Binding-site contacts:
Ligand atom C contacts residue TRP30 of chain 1.A at 4.0 Å (hydrophobic).
Ligand atom O2 contacts residue TYR33 of chain 1.A at 4.0 Å.
Ligand atom N contacts residue TRP30 of chain 1.A at 3.8 Å.
Ligand atom C7 contacts residue TRP30 of chain 1.A at 3.5 Å (hydrophobic).
Ligand atom C1 contacts residue TRP30 of chain 1.A at 3.7 Å (hydrophobic).
Ligand atom O contacts residue TRP30 of chain 1.A at 3.5 Å.
Ligand atom C7 contacts residue TYR33 of chain 1.A at 4.1 Å (hydrophobic).
Ligand atom O1 contacts residue TRP30 of chain 1.A at 3.9 Å.
Ligand atom C2 contacts residue TRP30 of chain 1.A at 3.6 Å (hydrophobic).
Ligand atom O3 contacts residue TYR33 of chain 1.A at 4.2 Å.
Ligand atom N2 contacts residue TRP30 of chain 1.A at 3.4 Å.
Ligand atom N3 contacts residue TRP30 of chain 1.A at 3.7 Å.
Ligand atom C4 contacts residue TRP30 of chain 1.A at 3.8 Å (hydrophobic).
Ligand atom C6 contacts residue TRP30 of chain 1.A at 3.5 Å (hydrophobic).
Ligand atom C8 contacts residue TYR33 of chain 1.A at 4.5 Å (hydrophobic).
Ligand atom C3 contacts residue TRP30 of chain 1.A at 3.4 Å (hydrophobic).
Ligand atom N1 contacts residue TRP30 of chain 1.A at 3.7 Å.
Ligand atom C9 contacts residue TYR33 of chain 1.A at 3.9 Å (hydrophobic).
Ligand atom C10 contacts residue TYR33 of chain 1.A at 3.5 Å (hydrophobic).
Ligand atom C5 contacts residue TRP30 of chain 1.A at 3.7 Å (hydrophobic).

A protein and the small-molecule ligand that binds it are described below.
Small molecule (SMILES): Cn1c(=O)c2c(ncn2CC2OCCO2)n(C)c1=O

Sequence of chain 1.A:
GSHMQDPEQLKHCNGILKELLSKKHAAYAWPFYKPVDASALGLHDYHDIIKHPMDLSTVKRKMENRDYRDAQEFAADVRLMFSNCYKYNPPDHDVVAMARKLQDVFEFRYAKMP